Sequence of chain 42.F:
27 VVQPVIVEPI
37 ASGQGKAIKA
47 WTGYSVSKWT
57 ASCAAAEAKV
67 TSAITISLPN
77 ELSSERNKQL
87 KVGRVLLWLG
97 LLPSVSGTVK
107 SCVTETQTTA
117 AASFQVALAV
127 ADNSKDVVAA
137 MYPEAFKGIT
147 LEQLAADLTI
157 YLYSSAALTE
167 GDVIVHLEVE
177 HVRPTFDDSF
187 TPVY

Sequence of chain 3.E:
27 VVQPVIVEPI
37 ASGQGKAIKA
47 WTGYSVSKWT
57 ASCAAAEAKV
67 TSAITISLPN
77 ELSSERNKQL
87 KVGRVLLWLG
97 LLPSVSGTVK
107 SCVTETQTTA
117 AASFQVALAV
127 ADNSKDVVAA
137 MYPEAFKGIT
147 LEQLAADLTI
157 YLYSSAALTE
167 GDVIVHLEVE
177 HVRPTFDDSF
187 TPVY

Binding-site contacts:
Ligand atom C8 contacts residue GLU140 of chain 3.E at 4.1 Å.
Ligand atom N1 contacts residue TRP47 of chain 3.E at 3.8 Å.
Ligand atom N7 contacts residue LYS143 of chain 3.E at 3.7 Å.
Ligand atom C1' contacts residue LYS143 of chain 3.E at 4.0 Å.
Ligand atom C4 contacts residue TRP47 of chain 3.E at 3.9 Å (hydrophobic).
Ligand atom C1' contacts residue GLU140 of chain 3.E at 3.2 Å.
Ligand atom N6 contacts residue TRP47 of chain 3.E at 4.2 Å.
Ligand atom C8 contacts residue TRP47 of chain 3.E at 4.0 Å (hydrophobic).
Ligand atom O2' contacts residue GLU140 of chain 3.E at 3.0 Å (salt-bridge).
Ligand atom N9 contacts residue GLU140 of chain 3.E at 4.1 Å.
Ligand atom O4' contacts residue TRP47 of chain 3.E at 4.0 Å.
Ligand atom N9 contacts residue LYS143 of chain 3.E at 3.8 Å.
Ligand atom OP1 contacts residue LYS45 of chain 42.F at 4.3 Å.
Ligand atom N3 contacts residue TRP47 of chain 3.E at 3.9 Å.
Ligand atom C8 contacts residue LYS143 of chain 3.E at 2.8 Å.
Ligand atom N9 contacts residue TRP47 of chain 3.E at 4.0 Å.
Ligand atom C2 contacts residue TRP47 of chain 3.E at 3.8 Å (hydrophobic).
Ligand atom C2' contacts residue GLU140 of chain 3.E at 3.5 Å.
Ligand atom N7 contacts residue TRP47 of chain 3.E at 4.0 Å.
Ligand atom C5 contacts residue TRP47 of chain 3.E at 4.0 Å (hydrophobic).
Ligand atom O4' contacts residue GLU140 of chain 3.E at 4.1 Å.
Ligand atom C6 contacts residue TRP47 of chain 3.E at 3.9 Å (hydrophobic).
Ligand atom C2' contacts residue LYS143 of chain 3.E at 4.5 Å.
Ligand atom C1' contacts residue TRP47 of chain 3.E at 4.3 Å (hydrophobic).
Ligand atom O4' contacts residue LYS143 of chain 3.E at 4.2 Å.

This protein binds this small molecule.
Small molecule (SMILES): Nc1ncnc2c1ncn2[C@@H]1O[C@H](COP(=O)=O)[C@@H](O[P](=O)(O)OC[C@H]2O[C@@H](n3ccc(=O)[nH]c3=O)[C@H](O)[C@@H]2O)[C@H]1O